This small molecule binds to this protein.
Small molecule (SMILES): CCC[C@H](NC(=O)[C@@H](N)CC(=O)O)C(=O)N[C@H](C(=O)N[C@@H](Cc1ccc(O)cc1)C(=O)O)C(C)C

Binding-site contacts:
Ligand atom C contacts residue HIS281 of chain 1.A at 3.5 Å.
Ligand atom CB contacts residue GLY469 of chain 1.A at 4.1 Å.
Ligand atom CA contacts residue GLY469 of chain 1.A at 3.7 Å.
Ligand atom O contacts residue VAL410 of chain 1.A at 3.1 Å (h-bond).
Ligand atom CG contacts residue GLN409 of chain 1.A at 3.7 Å.
Ligand atom CD1 contacts residue GLN379 of chain 1.B at 4.2 Å.
Ligand atom CB contacts residue VAL410 of chain 1.A at 3.7 Å (hydrophobic).
Ligand atom CD1 contacts residue GLN409 of chain 1.A at 3.8 Å.
Ligand atom CE1 contacts residue GLN409 of chain 1.A at 3.7 Å.
Ligand atom C contacts residue GLU277 of chain 1.A at 3.9 Å.
Ligand atom CG1 contacts residue VAL410 of chain 1.A at 3.9 Å (hydrophobic).
Ligand atom CB contacts residue GLY408 of chain 1.A at 3.9 Å.
Ligand atom O contacts residue HIS276 of chain 1.A at 3.3 Å.
Ligand atom CA contacts residue ZN1 of chain 1.G at 4.1 Å.
Ligand atom CD contacts residue GLN409 of chain 1.A at 3.4 Å.
Ligand atom OD2 contacts residue GLU471 of chain 1.A at 4.0 Å.
Ligand atom C contacts residue GLY469 of chain 1.A at 3.9 Å.
Ligand atom C contacts residue ZN1 of chain 1.G at 2.7 Å.
Ligand atom OXT contacts residue CYS468 of chain 1.A at 3.6 Å (h-bond).
Ligand atom C contacts residue HIS276 of chain 1.A at 3.9 Å.
Ligand atom OXT contacts residue GLY469 of chain 1.A at 3.0 Å (h-bond).
Ligand atom CD1 contacts residue GLY408 of chain 1.A at 3.5 Å.
Ligand atom OD2 contacts residue GLY472 of chain 1.A at 3.6 Å.
Ligand atom CG contacts residue GLY408 of chain 1.A at 4.2 Å.
Ligand atom CA contacts residue GLY408 of chain 1.A at 3.8 Å.
Ligand atom OXT contacts residue HIS276 of chain 1.A at 3.6 Å (h-bond).
Ligand atom CG1 contacts residue GLY469 of chain 1.A at 4.1 Å.
Ligand atom CG1 contacts residue HIS281 of chain 1.A at 3.3 Å.
Ligand atom CB contacts residue GLU471 of chain 1.A at 3.9 Å.
Ligand atom O contacts residue ZN1 of chain 1.G at 2.7 Å.
Ligand atom C contacts residue GLY469 of chain 1.A at 3.8 Å.
Ligand atom O contacts residue GLN409 of chain 1.A at 3.2 Å.
Ligand atom OXT contacts residue HIS281 of chain 1.A at 3.4 Å (h-bond).
Ligand atom O contacts residue GLU277 of chain 1.A at 2.7 Å (salt-bridge).
Ligand atom N contacts residue GLY469 of chain 1.A at 3.0 Å (h-bond).
Ligand atom CA contacts residue GLY469 of chain 1.A at 3.8 Å.
Ligand atom CB contacts residue GLN409 of chain 1.A at 3.9 Å.
Ligand atom C contacts residue GLN409 of chain 1.A at 4.1 Å.
Ligand atom O contacts residue HIS281 of chain 1.A at 3.2 Å (h-bond).
Ligand atom OXT contacts residue ZN1 of chain 1.G at 2.1 Å.

Sequence of chain 1.A:
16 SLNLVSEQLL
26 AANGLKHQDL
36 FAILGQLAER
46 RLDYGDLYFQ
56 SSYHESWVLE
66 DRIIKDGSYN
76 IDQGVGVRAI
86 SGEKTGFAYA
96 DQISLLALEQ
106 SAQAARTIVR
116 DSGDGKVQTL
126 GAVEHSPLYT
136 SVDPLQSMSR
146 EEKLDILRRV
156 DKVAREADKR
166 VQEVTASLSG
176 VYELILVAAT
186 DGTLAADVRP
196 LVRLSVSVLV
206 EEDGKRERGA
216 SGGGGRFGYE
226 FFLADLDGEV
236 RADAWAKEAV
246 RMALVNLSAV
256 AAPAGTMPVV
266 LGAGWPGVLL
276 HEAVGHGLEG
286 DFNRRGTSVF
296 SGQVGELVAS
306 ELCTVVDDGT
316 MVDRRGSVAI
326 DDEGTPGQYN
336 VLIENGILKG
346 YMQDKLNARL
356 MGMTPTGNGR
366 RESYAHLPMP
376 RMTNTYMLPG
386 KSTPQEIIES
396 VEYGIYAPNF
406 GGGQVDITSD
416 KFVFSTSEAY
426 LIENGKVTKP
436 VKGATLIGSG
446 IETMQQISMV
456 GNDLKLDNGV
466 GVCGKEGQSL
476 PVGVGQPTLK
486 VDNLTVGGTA

Sequence of chain 1.B:
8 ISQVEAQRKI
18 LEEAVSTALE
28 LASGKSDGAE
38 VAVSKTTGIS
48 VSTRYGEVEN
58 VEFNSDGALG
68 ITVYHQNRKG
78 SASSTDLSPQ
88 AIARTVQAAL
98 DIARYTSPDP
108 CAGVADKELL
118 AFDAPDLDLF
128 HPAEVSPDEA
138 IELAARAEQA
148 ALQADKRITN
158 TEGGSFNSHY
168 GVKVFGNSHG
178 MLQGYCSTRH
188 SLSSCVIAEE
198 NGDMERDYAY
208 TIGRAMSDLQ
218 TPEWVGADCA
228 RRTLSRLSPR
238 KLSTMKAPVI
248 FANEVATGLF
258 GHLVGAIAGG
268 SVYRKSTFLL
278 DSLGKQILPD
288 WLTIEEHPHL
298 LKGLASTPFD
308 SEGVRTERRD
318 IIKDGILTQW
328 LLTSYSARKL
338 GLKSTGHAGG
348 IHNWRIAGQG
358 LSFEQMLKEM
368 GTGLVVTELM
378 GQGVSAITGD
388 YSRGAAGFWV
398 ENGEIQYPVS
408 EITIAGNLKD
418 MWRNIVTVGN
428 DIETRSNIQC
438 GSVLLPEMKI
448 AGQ